Sequence of chain 1.A:
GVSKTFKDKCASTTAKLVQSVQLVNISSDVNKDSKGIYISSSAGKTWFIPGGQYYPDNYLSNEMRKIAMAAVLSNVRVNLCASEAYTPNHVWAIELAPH

Sequence of chain 1.B:
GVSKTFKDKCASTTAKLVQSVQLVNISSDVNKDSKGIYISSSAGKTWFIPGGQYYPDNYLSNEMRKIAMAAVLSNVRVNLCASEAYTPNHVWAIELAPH

A protein and the small-molecule ligand that binds it are described below.
Small molecule (SMILES): CC(=O)N[C@H]1[C@H](O[C@H]2[C@@H](O)[C@@H](CO)O[C@@H](O[C@H]3[C@H](O)[C@@H](O)[C@@H](O)O[C@@H]3CO)[C@@H]2O)O[C@H](CO)[C@@H](O[C@@H]2O[C@H](CO)[C@H](O)[C@H](O[C@]3(C(=O)O)C[C@H](O)[C@@H](NC(C)=O)[C@H]([C@H](O)[C@H](O)CO)O3)[C@H]2O)[C@@H]1O

Binding-site contacts:
Ligand atom O1A contacts residue THR13 of chain 1.A at 3.2 Å.
Ligand atom C10 contacts residue ASN31 of chain 1.B at 3.8 Å.
Ligand atom C1 contacts residue THR14 of chain 1.A at 3.1 Å.
Ligand atom O9 contacts residue TYR86 of chain 1.A at 4.2 Å.
Ligand atom N5 contacts residue ASN31 of chain 1.B at 3.4 Å (h-bond).
Ligand atom C4 contacts residue THR13 of chain 1.A at 4.1 Å.
Ligand atom O4 contacts residue LYS32 of chain 1.B at 3.2 Å (salt-bridge).
Ligand atom C5 contacts residue TRP92 of chain 1.A at 4.1 Å (hydrophobic).
Ligand atom C10 contacts residue VAL30 of chain 1.B at 4.0 Å (hydrophobic).
Ligand atom N5 contacts residue TRP92 of chain 1.A at 3.7 Å.
Ligand atom C5 contacts residue THR14 of chain 1.A at 4.1 Å.
Ligand atom O8 contacts residue TRP92 of chain 1.A at 3.5 Å.
Ligand atom C8 contacts residue TRP92 of chain 1.A at 4.3 Å (hydrophobic).
Ligand atom C4 contacts residue LYS32 of chain 1.B at 4.4 Å.
Ligand atom O10 contacts residue VAL30 of chain 1.B at 3.7 Å.
Ligand atom O4 contacts residue ASN31 of chain 1.B at 2.6 Å (h-bond).
Ligand atom O4 contacts residue THR13 of chain 1.A at 3.8 Å.
Ligand atom C4 contacts residue ASN31 of chain 1.B at 3.4 Å.
Ligand atom C10 contacts residue LYS32 of chain 1.B at 4.1 Å.
Ligand atom C11 contacts residue VAL30 of chain 1.B at 3.7 Å (hydrophobic).
Ligand atom C6 contacts residue TRP92 of chain 1.A at 3.6 Å (hydrophobic).
Ligand atom O7 contacts residue LYS32 of chain 1.B at 4.3 Å.
Ligand atom C1 contacts residue THR13 of chain 1.A at 4.3 Å.
Ligand atom O1A contacts residue TRP92 of chain 1.A at 4.2 Å.
Ligand atom O1B contacts residue TRP92 of chain 1.A at 3.7 Å.
Ligand atom O10 contacts residue LYS32 of chain 1.B at 3.3 Å.
Ligand atom C4 contacts residue TRP92 of chain 1.A at 4.0 Å (hydrophobic).
Ligand atom C1 contacts residue TRP92 of chain 1.A at 4.0 Å (hydrophobic).
Ligand atom O1B contacts residue THR14 of chain 1.A at 2.4 Å (h-bond).
Ligand atom C7 contacts residue TRP92 of chain 1.A at 4.0 Å (hydrophobic).
Ligand atom O10 contacts residue ASN31 of chain 1.B at 4.1 Å.
Ligand atom C5 contacts residue LYS32 of chain 1.B at 4.2 Å.
Ligand atom C11 contacts residue TRP92 of chain 1.A at 3.6 Å (hydrophobic).
Ligand atom C5 contacts residue ASN31 of chain 1.B at 4.0 Å.
Ligand atom C6 contacts residue THR14 of chain 1.A at 3.9 Å.
Ligand atom C9 contacts residue TYR86 of chain 1.A at 3.8 Å (hydrophobic).
Ligand atom O1A contacts residue THR14 of chain 1.A at 2.8 Å (h-bond).
Ligand atom C10 contacts residue TRP92 of chain 1.A at 4.4 Å (hydrophobic).
Ligand atom C11 contacts residue ASN31 of chain 1.B at 4.0 Å.
Ligand atom C4 contacts residue THR14 of chain 1.A at 4.0 Å.